Sequence of chain 1.A:
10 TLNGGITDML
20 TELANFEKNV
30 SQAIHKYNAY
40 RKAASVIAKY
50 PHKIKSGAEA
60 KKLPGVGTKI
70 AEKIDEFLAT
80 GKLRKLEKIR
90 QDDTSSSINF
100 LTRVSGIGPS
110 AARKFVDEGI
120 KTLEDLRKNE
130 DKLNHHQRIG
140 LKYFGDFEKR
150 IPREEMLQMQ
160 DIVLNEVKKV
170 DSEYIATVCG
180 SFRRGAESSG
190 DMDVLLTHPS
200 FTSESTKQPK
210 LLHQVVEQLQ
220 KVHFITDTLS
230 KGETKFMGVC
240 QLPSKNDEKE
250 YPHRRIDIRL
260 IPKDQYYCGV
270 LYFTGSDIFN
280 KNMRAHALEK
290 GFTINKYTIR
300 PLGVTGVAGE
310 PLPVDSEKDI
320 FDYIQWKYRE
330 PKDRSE

Binding-site contacts:
Ligand atom O3' contacts residue ARG183 of chain 1.A at 3.2 Å (salt-bridge).
Ligand atom O2B contacts residue ASP192 of chain 1.A at 3.2 Å (salt-bridge).
Ligand atom C2' contacts residue GLY274 of chain 1.A at 3.8 Å.
Ligand atom PB contacts residue MN1 of chain 1.F at 3.2 Å.
Ligand atom O2A contacts residue MN1 of chain 1.F at 2.1 Å.
Ligand atom C5' contacts residue PHE272 of chain 1.A at 3.7 Å (hydrophobic).
Ligand atom O2B contacts residue MN1 of chain 1.F at 2.1 Å.
Ligand atom O3G contacts residue ASP190 of chain 1.A at 3.1 Å (salt-bridge).
Ligand atom O2B contacts residue GLY179 of chain 1.A at 3.4 Å.
Ligand atom O4' contacts residue PHE272 of chain 1.A at 3.2 Å.
Ligand atom PA contacts residue MN1 of chain 1.F at 3.4 Å.
Ligand atom N3 contacts residue TYR271 of chain 1.A at 3.8 Å.
Ligand atom O1G contacts residue SER180 of chain 1.A at 2.6 Å (h-bond).
Ligand atom O1B contacts residue ARG183 of chain 1.A at 2.9 Å (salt-bridge).
Ligand atom C2 contacts residue TYR271 of chain 1.A at 3.7 Å (hydrophobic).
Ligand atom O3B contacts residue MN1 of chain 1.F at 3.7 Å.
Ligand atom PG contacts residue MN1 of chain 1.F at 3.4 Å.
Ligand atom C2' contacts residue ASN279 of chain 1.A at 3.6 Å.
Ligand atom C4' contacts residue PHE272 of chain 1.A at 3.2 Å (hydrophobic).
Ligand atom O1A contacts residue MN1 of chain 1.G at 3.3 Å.
Ligand atom O4' contacts residue TYR271 of chain 1.A at 3.6 Å (h-bond).
Ligand atom PG contacts residue SER180 of chain 1.A at 3.7 Å.
Ligand atom O2B contacts residue SER180 of chain 1.A at 3.2 Å (h-bond).
Ligand atom O2G contacts residue ARG149 of chain 1.A at 3.8 Å.
Ligand atom O2A contacts residue MN1 of chain 1.G at 2.2 Å.
Ligand atom O1B contacts residue SER180 of chain 1.A at 3.6 Å.
Ligand atom PG contacts residue GLY189 of chain 1.A at 3.7 Å.
Ligand atom PA contacts residue MN1 of chain 1.G at 3.3 Å.
Ligand atom O3' contacts residue SER275 of chain 1.A at 3.8 Å.
Ligand atom O3' contacts residue THR273 of chain 1.A at 3.6 Å.
Ligand atom C1' contacts residue TYR271 of chain 1.A at 3.7 Å (hydrophobic).
Ligand atom N3A contacts residue MN1 of chain 1.F at 3.8 Å.
Ligand atom O3' contacts residue GLY274 of chain 1.A at 3.5 Å.
Ligand atom O1G contacts residue GLY189 of chain 1.A at 2.7 Å (h-bond).
Ligand atom O3B contacts residue SER180 of chain 1.A at 3.6 Å (h-bond).
Ligand atom O3G contacts residue MN1 of chain 1.F at 2.3 Å.
Ligand atom O2A contacts residue ASP192 of chain 1.A at 3.0 Å (salt-bridge).
Ligand atom O1G contacts residue SER188 of chain 1.A at 3.3 Å.
Ligand atom C2' contacts residue TYR271 of chain 1.A at 3.7 Å (hydrophobic).
Ligand atom O2A contacts residue ASP190 of chain 1.A at 3.2 Å (salt-bridge).

A protein and the small-molecule ligand that binds it are described below.
Small molecule (SMILES): O=c1ccn([C@H]2C[C@H](O)[C@@H](CO[P](=O)(O)N[P](=O)(O)OP(=O)(O)O)O2)c(=O)[nH]1